Sequence of chain 1.A:
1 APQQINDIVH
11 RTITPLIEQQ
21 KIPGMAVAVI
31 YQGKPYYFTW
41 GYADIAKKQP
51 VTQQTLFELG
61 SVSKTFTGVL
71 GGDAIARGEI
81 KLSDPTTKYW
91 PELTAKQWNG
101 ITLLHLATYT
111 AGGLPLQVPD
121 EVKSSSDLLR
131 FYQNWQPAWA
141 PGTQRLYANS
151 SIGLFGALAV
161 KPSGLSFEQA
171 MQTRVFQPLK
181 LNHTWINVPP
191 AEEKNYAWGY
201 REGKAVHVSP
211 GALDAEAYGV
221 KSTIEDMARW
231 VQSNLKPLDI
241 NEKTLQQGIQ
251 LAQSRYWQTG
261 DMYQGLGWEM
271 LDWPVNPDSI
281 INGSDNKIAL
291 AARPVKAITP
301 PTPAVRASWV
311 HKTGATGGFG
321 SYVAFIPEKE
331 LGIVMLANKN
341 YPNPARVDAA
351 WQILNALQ

Binding-site contacts:
Ligand atom C08 contacts residue THR316 of chain 1.A at 3.7 Å.
Ligand atom C06 contacts residue ALA315 of chain 1.A at 3.7 Å (hydrophobic).
Ligand atom O16 contacts residue TYR147 of chain 1.A at 2.9 Å (h-bond).
Ligand atom C14 contacts residue TYR147 of chain 1.A at 3.9 Å (hydrophobic).
Ligand atom C07 contacts residue ALA315 of chain 1.A at 3.7 Å (hydrophobic).
Ligand atom C15 contacts residue SER61 of chain 1.A at 3.5 Å.
Ligand atom O25 contacts residue ASN343 of chain 1.A at 2.8 Å (h-bond).
Ligand atom C12 contacts residue LYS64 of chain 1.A at 3.9 Å.
Ligand atom O25 contacts residue ASN286 of chain 1.A at 3.9 Å.
Ligand atom C09 contacts residue ALA315 of chain 1.A at 3.8 Å (hydrophobic).
Ligand atom C24 contacts residue THR313 of chain 1.A at 3.4 Å.
Ligand atom C03 contacts residue GLY317 of chain 1.A at 3.6 Å.
Ligand atom O26 contacts residue THR313 of chain 1.A at 3.0 Å (h-bond).
Ligand atom O26 contacts residue TYR147 of chain 1.A at 3.9 Å.
Ligand atom O10 contacts residue ASN149 of chain 1.A at 2.7 Å (h-bond).
Ligand atom N01 contacts residue ARG201 of chain 1.A at 3.9 Å.
Ligand atom O26 contacts residue GLY314 of chain 1.A at 3.6 Å.
Ligand atom O18 contacts residue SER61 of chain 1.A at 2.2 Å (h-bond).
Ligand atom C08 contacts residue GLY317 of chain 1.A at 3.8 Å.
Ligand atom O18 contacts residue GLY314 of chain 1.A at 3.9 Å.
Ligand atom B17 contacts residue TYR147 of chain 1.A at 3.6 Å.
Ligand atom O10 contacts residue TYR218 of chain 1.A at 3.5 Å.
Ligand atom C02 contacts residue GLY317 of chain 1.A at 3.2 Å.
Ligand atom B17 contacts residue LYS64 of chain 1.A at 3.8 Å.
Ligand atom C13 contacts residue SER61 of chain 1.A at 3.5 Å.
Ligand atom O18 contacts residue ALA315 of chain 1.A at 2.9 Å (h-bond).
Ligand atom C13 contacts residue ASN149 of chain 1.A at 3.6 Å.
Ligand atom C15 contacts residue TYR147 of chain 1.A at 3.6 Å (hydrophobic).
Ligand atom C09 contacts residue ASN149 of chain 1.A at 3.8 Å.
Ligand atom O26 contacts residue SER61 of chain 1.A at 3.8 Å.
Ligand atom N11 contacts residue SER61 of chain 1.A at 3.5 Å (h-bond).
Ligand atom O25 contacts residue THR313 of chain 1.A at 3.0 Å (h-bond).
Ligand atom O16 contacts residue SER61 of chain 1.A at 2.2 Å (h-bond).
Ligand atom C12 contacts residue ASN149 of chain 1.A at 3.7 Å.
Ligand atom C21 contacts residue ASN286 of chain 1.A at 3.6 Å.
Ligand atom O26 contacts residue LYS312 of chain 1.A at 3.7 Å.
Ligand atom C12 contacts residue SER61 of chain 1.A at 2.4 Å.
Ligand atom N11 contacts residue ALA315 of chain 1.A at 3.1 Å (h-bond).
Ligand atom C22 contacts residue LEU290 of chain 1.A at 3.8 Å (hydrophobic).
Ligand atom B17 contacts residue SER61 of chain 1.A at 1.4 Å.

This small molecule binds to this protein.
Small molecule (SMILES): NCc1ccc(C(=O)N[C@H]2Cc3cccc(C(=O)O)c3O[B-]2(O)O)cc1